Sequence of chain 3.A:
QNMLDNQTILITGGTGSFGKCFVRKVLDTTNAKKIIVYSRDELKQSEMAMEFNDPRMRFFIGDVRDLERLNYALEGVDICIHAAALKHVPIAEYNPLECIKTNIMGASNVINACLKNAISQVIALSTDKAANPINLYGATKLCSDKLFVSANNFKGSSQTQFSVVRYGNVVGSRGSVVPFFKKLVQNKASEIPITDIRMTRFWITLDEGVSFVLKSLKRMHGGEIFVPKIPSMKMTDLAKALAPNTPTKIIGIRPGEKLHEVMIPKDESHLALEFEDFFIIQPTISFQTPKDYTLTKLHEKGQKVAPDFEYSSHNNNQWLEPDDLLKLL

Binding-site contacts:
Ligand atom O6' contacts residue LYS144 of chain 3.A at 2.7 Å (salt-bridge).
Ligand atom O5' contacts residue LYS144 of chain 3.A at 3.5 Å (salt-bridge).
Ligand atom O2' contacts residue MET214 of chain 3.A at 3.5 Å.
Ligand atom O7' contacts residue LYS102 of chain 3.A at 3.0 Å (salt-bridge).
Ligand atom O4B contacts residue MET250 of chain 3.A at 3.1 Å.
Ligand atom C4B contacts residue MET250 of chain 3.A at 3.5 Å (hydrophobic).
Ligand atom O3A contacts residue ASN184 of chain 3.A at 3.5 Å (h-bond).
Ligand atom O2B contacts residue ARG216 of chain 3.A at 2.9 Å (salt-bridge).
Ligand atom O1' contacts residue LYS144 of chain 3.A at 3.0 Å.
Ligand atom PB contacts residue LYS144 of chain 3.A at 3.5 Å.
Ligand atom O2A contacts residue VAL192 of chain 3.A at 2.7 Å (h-bond).
Ligand atom O2 contacts residue THR210 of chain 3.A at 3.4 Å (h-bond).
Ligand atom O2B contacts residue LYS144 of chain 3.A at 2.9 Å (salt-bridge).
Ligand atom O6' contacts residue ASP143 of chain 3.A at 2.6 Å (salt-bridge).
Ligand atom C3B contacts residue ARG216 of chain 3.A at 3.5 Å.
Ligand atom O3B contacts residue MET214 of chain 3.A at 2.8 Å.
Ligand atom C5' contacts residue LYS144 of chain 3.A at 3.2 Å.
Ligand atom O4' contacts residue TYR152 of chain 3.A at 2.8 Å (h-bond).
Ligand atom O2' contacts residue GLU272 of chain 3.A at 2.6 Å (salt-bridge).
Ligand atom C2' contacts residue NDP1 of chain 3.C at 3.4 Å.
Ligand atom O6' contacts residue ASN184 of chain 3.A at 2.7 Å (h-bond).
Ligand atom O4 contacts residue PHE195 of chain 3.A at 3.4 Å.
Ligand atom O2' contacts residue THR210 of chain 3.A at 2.6 Å (h-bond).
Ligand atom O5' contacts residue ASN184 of chain 3.A at 3.1 Å.
Ligand atom C4' contacts residue NDP1 of chain 3.C at 3.5 Å.
Ligand atom O4 contacts residue PRO208 of chain 3.A at 3.3 Å.
Ligand atom O1A contacts residue ARG269 of chain 3.A at 3.0 Å (salt-bridge).
Ligand atom O2 contacts residue PRO208 of chain 3.A at 3.4 Å (h-bond).
Ligand atom O2B contacts residue ASN184 of chain 3.A at 2.8 Å (h-bond).
Ligand atom O3' contacts residue TYR152 of chain 3.A at 3.3 Å (h-bond).
Ligand atom O4' contacts residue THR142 of chain 3.A at 2.7 Å (h-bond).
Ligand atom C6' contacts residue THR142 of chain 3.A at 3.3 Å.
Ligand atom O2A contacts residue SER191 of chain 3.A at 3.5 Å.
Ligand atom O3B contacts residue ARG216 of chain 3.A at 2.9 Å (salt-bridge).
Ligand atom C6' contacts residue ASN184 of chain 3.A at 3.4 Å.
Ligand atom C2 contacts residue PRO208 of chain 3.A at 3.6 Å (hydrophobic).
Ligand atom O5' contacts residue NDP1 of chain 3.C at 3.4 Å (h-bond).
Ligand atom O3' contacts residue LYS102 of chain 3.A at 3.0 Å.
Ligand atom O1B contacts residue ARG269 of chain 3.A at 3.0 Å (salt-bridge).
Ligand atom N3 contacts residue PRO208 of chain 3.A at 2.9 Å (h-bond).

A protein and the small-molecule ligand that binds it are described below.
Small molecule (SMILES): CC(=O)N[C@H]1[C@@H](O[P](=O)(O)O[P](=O)(O)OC[C@H]2O[C@@H](n3ccc(=O)[nH]c3=O)[C@H](O)[C@@H]2O)O[C@H](CO)[C@@H](O)[C@@H]1O